Binding-site contacts:
Ligand atom N23 contacts residue HIS76 of chain 1.A at 3.4 Å (h-bond).
Ligand atom C55 contacts residue SER178 of chain 1.A at 2.8 Å.
Ligand atom N23 contacts residue ALA175 of chain 1.A at 3.6 Å.
Ligand atom O53 contacts residue VAL177 of chain 1.A at 3.5 Å.
Ligand atom N35 contacts residue ALA176 of chain 1.A at 2.7 Å (h-bond).
Ligand atom O27 contacts residue LEU154 of chain 1.A at 3.5 Å (h-bond).
Ligand atom N28 contacts residue HIS76 of chain 1.A at 3.0 Å (h-bond).
Ligand atom C47 contacts residue VAL97 of chain 1.A at 3.3 Å (hydrophobic).
Ligand atom O17 contacts residue ALA175 of chain 1.A at 3.1 Å.
Ligand atom N23 contacts residue ARG174 of chain 1.A at 2.8 Å (salt-bridge).
Ligand atom C07 contacts residue PHE173 of chain 1.A at 3.3 Å (hydrophobic).
Ligand atom C47 contacts residue ASP100 of chain 1.A at 3.5 Å.
Ligand atom C46 contacts residue VAL97 of chain 1.A at 3.3 Å (hydrophobic).
Ligand atom C13 contacts residue HIS76 of chain 1.A at 3.5 Å.
Ligand atom O53 contacts residue ALA176 of chain 1.A at 3.4 Å (h-bond).
Ligand atom C38 contacts residue ALA176 of chain 1.A at 3.4 Å (hydrophobic).
Ligand atom S29 contacts residue SER158 of chain 1.A at 3.5 Å (h-bond).
Ligand atom C05 contacts residue LYS155 of chain 1.A at 3.6 Å.
Ligand atom C36 contacts residue ALA176 of chain 1.A at 3.6 Å (hydrophobic).
Ligand atom C50 contacts residue HIS76 of chain 1.A at 3.5 Å.
Ligand atom N28 contacts residue SER158 of chain 1.A at 3.3 Å (h-bond).
Ligand atom O31 contacts residue SER158 of chain 1.A at 2.8 Å (h-bond).
Ligand atom O27 contacts residue GLY156 of chain 1.A at 2.9 Å (h-bond).
Ligand atom C34 contacts residue HIS76 of chain 1.A at 3.3 Å.
Ligand atom O31 contacts residue PHE62 of chain 1.A at 3.4 Å.
Ligand atom C50 contacts residue GLN60 of chain 1.A at 3.3 Å.
Ligand atom C42 contacts residue HIS76 of chain 1.A at 3.5 Å.
Ligand atom C48 contacts residue ASP100 of chain 1.A at 3.5 Å.
Ligand atom O27 contacts residue SER157 of chain 1.A at 3.3 Å (h-bond).
Ligand atom C24 contacts residue HIS76 of chain 1.A at 3.5 Å.
Ligand atom O44 contacts residue TYR75 of chain 1.A at 3.4 Å.
Ligand atom O31 contacts residue GLY156 of chain 1.A at 3.3 Å.
Ligand atom O17 contacts residue ALA176 of chain 1.A at 2.9 Å (h-bond).
Ligand atom O27 contacts residue SER158 of chain 1.A at 3.3 Å (h-bond).
Ligand atom C56 contacts residue ALA175 of chain 1.A at 3.5 Å (hydrophobic).
Ligand atom O53 contacts residue SER178 of chain 1.A at 3.0 Å (h-bond).
Ligand atom O30 contacts residue GLY156 of chain 1.A at 2.8 Å (h-bond).
Ligand atom C26 contacts residue SER158 of chain 1.A at 3.4 Å.
Ligand atom C33 contacts residue GLN60 of chain 1.A at 3.4 Å.
Ligand atom C05 contacts residue LEU154 of chain 1.A at 3.4 Å (hydrophobic).

This protein binds this small molecule.
Small molecule (SMILES): COC(=O)N[C@H](C(=O)N[C@H]1CCCCC/C=C\[C@@H]2C[C@@]2(C(=O)NS(=O)(=O)C2(C)CC2)NC(=O)[C@@H]2C[C@@H](Oc3nc4cc(OC)ccc4nc3C)CN2C1=O)C(C)(C)C

Sequence of chain 1.A:
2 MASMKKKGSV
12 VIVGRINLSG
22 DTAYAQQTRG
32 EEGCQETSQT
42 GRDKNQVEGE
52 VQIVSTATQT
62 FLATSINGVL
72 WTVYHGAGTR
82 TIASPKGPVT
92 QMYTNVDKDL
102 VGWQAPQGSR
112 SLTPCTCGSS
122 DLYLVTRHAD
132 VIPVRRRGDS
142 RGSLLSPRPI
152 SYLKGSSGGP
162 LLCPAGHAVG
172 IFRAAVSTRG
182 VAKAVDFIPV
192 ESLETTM